Binding-site contacts:
Ligand atom C2 contacts residue PRO415 of chain 1.FA at 3.8 Å (hydrophobic).
Ligand atom C2' contacts residue PRO415 of chain 1.FA at 3.8 Å (hydrophobic).
Ligand atom C6 contacts residue PRO415 of chain 1.FA at 3.7 Å (hydrophobic).
Ligand atom N9 contacts residue HIS414 of chain 1.FA at 4.1 Å.
Ligand atom N7 contacts residue HIS414 of chain 1.FA at 3.6 Å.
Ligand atom C5 contacts residue PRO204 of chain 1.FA at 3.8 Å (hydrophobic).
Ligand atom N6 contacts residue SER416 of chain 1.FA at 3.4 Å (h-bond).
Ligand atom N6 contacts residue GLY423 of chain 1.FA at 3.5 Å (h-bond).
Ligand atom C2' contacts residue HIS414 of chain 1.FA at 3.2 Å.
Ligand atom C8 contacts residue SER416 of chain 1.FA at 4.1 Å.
Ligand atom N7 contacts residue ASN393 of chain 1.FA at 4.0 Å.
Ligand atom O4' contacts residue DC1 of chain 1.SD at 3.9 Å.
Ligand atom P contacts residue DC1 of chain 1.SD at 1.6 Å.
Ligand atom C2 contacts residue PRO204 of chain 1.FA at 4.1 Å (hydrophobic).
Ligand atom C6 contacts residue GLY423 of chain 1.FA at 3.9 Å.
Ligand atom C2 contacts residue GLY423 of chain 1.FA at 3.4 Å.
Ligand atom N9 contacts residue PRO415 of chain 1.FA at 4.0 Å.
Ligand atom N7 contacts residue PRO204 of chain 1.FA at 4.1 Å.
Ligand atom N6 contacts residue PHE422 of chain 1.FA at 4.0 Å.
Ligand atom OP2 contacts residue DC1 of chain 1.SD at 2.5 Å (h-bond).
Ligand atom N1 contacts residue GLY423 of chain 1.FA at 3.0 Å (h-bond).
Ligand atom C6 contacts residue VAL203 of chain 1.FA at 4.1 Å (hydrophobic).
Ligand atom O5' contacts residue DC1 of chain 1.SD at 2.5 Å (h-bond).
Ligand atom N3 contacts residue PRO415 of chain 1.FA at 3.9 Å.
Ligand atom C5' contacts residue DC1 of chain 1.SD at 3.1 Å.
Ligand atom N1 contacts residue PRO415 of chain 1.FA at 3.7 Å.
Ligand atom N7 contacts residue SER416 of chain 1.FA at 3.3 Å.
Ligand atom C4' contacts residue DC1 of chain 1.SD at 3.9 Å.
Ligand atom OP1 contacts residue DC1 of chain 1.SD at 2.5 Å (h-bond).
Ligand atom N1 contacts residue VAL203 of chain 1.FA at 3.5 Å.
Ligand atom C5 contacts residue SER416 of chain 1.FA at 3.8 Å.
Ligand atom C1' contacts residue PRO415 of chain 1.FA at 3.7 Å (hydrophobic).
Ligand atom C4 contacts residue PRO415 of chain 1.FA at 3.8 Å (hydrophobic).
Ligand atom C4 contacts residue PRO204 of chain 1.FA at 4.0 Å (hydrophobic).
Ligand atom C2 contacts residue VAL203 of chain 1.FA at 4.1 Å (hydrophobic).
Ligand atom N6 contacts residue GLY421 of chain 1.FA at 4.0 Å.
Ligand atom C5 contacts residue PRO415 of chain 1.FA at 3.7 Å (hydrophobic).
Ligand atom C6 contacts residue SER416 of chain 1.FA at 4.0 Å.
Ligand atom C6 contacts residue PRO204 of chain 1.FA at 3.9 Å (hydrophobic).
Ligand atom C8 contacts residue HIS414 of chain 1.FA at 3.0 Å.

The protein below binds the small molecule below.
Small molecule (SMILES): Nc1ncnc2c1ncn2[C@H]1C[C@H](O)[C@@H](COP(=O)(O)O)O1

Sequence of chain 1.FA:
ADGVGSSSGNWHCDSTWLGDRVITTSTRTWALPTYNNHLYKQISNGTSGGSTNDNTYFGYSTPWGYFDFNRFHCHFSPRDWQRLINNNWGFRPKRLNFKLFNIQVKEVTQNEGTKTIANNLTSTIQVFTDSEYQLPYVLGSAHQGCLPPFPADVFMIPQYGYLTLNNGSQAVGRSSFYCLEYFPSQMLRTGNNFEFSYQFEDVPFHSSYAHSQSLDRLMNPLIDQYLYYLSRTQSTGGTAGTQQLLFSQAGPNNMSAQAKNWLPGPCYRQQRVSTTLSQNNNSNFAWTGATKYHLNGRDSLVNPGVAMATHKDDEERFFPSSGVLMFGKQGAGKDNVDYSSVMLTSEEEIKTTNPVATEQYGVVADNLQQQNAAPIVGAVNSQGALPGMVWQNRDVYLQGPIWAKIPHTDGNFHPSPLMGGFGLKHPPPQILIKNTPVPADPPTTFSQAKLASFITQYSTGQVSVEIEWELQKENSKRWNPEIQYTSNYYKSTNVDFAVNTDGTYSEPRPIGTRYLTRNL